Binding-site contacts:
Ligand atom C5 contacts residue CYS7 of chain 2.C at 2.9 Å (hydrophobic).
Ligand atom C2 contacts residue PRO2 of chain 2.C at 3.9 Å (hydrophobic).
Ligand atom C4 contacts residue HIS1 of chain 2.C at 3.2 Å.
Ligand atom C5 contacts residue HIS1 of chain 2.C at 4.3 Å.
Ligand atom C4 contacts residue CYS7 of chain 2.C at 3.4 Å (hydrophobic).
Ligand atom C6 contacts residue CYS7 of chain 2.C at 1.8 Å (hydrophobic).
Ligand atom C2 contacts residue HIS1 of chain 2.C at 1.3 Å.
Ligand atom O1 contacts residue PRO2 of chain 2.C at 3.5 Å (h-bond).
Ligand atom O1 contacts residue HIS1 of chain 2.C at 2.2 Å (h-bond).
Ligand atom C3 contacts residue HIS1 of chain 2.C at 2.5 Å.

Sequence of chain 2.C:
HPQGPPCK

A small-molecule ligand and the protein it binds are described below.
Small molecule (SMILES): CCCCC(=O)O